Sequence of chain 2.E:
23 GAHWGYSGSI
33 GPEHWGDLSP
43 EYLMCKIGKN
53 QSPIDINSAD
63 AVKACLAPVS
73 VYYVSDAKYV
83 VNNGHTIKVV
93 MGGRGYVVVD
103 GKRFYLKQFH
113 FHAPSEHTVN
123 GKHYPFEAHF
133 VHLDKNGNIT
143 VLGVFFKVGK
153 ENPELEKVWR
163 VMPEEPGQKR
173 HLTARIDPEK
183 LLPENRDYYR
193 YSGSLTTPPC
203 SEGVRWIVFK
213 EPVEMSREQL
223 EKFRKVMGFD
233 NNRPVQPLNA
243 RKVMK

Binding-site contacts:
Ligand atom S1 contacts residue HIS131 of chain 2.E at 4.0 Å.
Ligand atom N1 contacts residue GLU118 of chain 2.E at 3.9 Å.
Ligand atom C1 contacts residue THR199 of chain 2.E at 4.3 Å.
Ligand atom C2 contacts residue LEU197 of chain 2.E at 4.3 Å (hydrophobic).
Ligand atom N1 contacts residue HIS131 of chain 2.E at 3.4 Å (h-bond).
Ligand atom S1 contacts residue THR198 of chain 2.E at 3.8 Å.
Ligand atom O3 contacts residue GLN110 of chain 2.E at 2.9 Å (h-bond).
Ligand atom S1 contacts residue HIS112 of chain 2.E at 3.8 Å.
Ligand atom O2 contacts residue HIS131 of chain 2.E at 3.5 Å (h-bond).
Ligand atom N3 contacts residue THR198 of chain 2.E at 3.8 Å.
Ligand atom O1 contacts residue THR198 of chain 2.E at 2.9 Å (h-bond).
Ligand atom N1 contacts residue HIS114 of chain 2.E at 3.5 Å (h-bond).
Ligand atom S2 contacts residue LEU197 of chain 2.E at 4.1 Å.
Ligand atom S1 contacts residue ZN1 of chain 2.SA at 3.0 Å.
Ligand atom C1 contacts residue ZN1 of chain 2.SA at 4.1 Å.
Ligand atom C1 contacts residue LEU197 of chain 2.E at 4.0 Å (hydrophobic).
Ligand atom S2 contacts residue VAL133 of chain 2.E at 3.9 Å.
Ligand atom N3 contacts residue THR199 of chain 2.E at 3.0 Å (h-bond).
Ligand atom O1 contacts residue ZN1 of chain 2.SA at 4.2 Å.
Ligand atom O1 contacts residue TRP208 of chain 2.E at 3.6 Å.
Ligand atom S2 contacts residue GLN110 of chain 2.E at 4.0 Å.
Ligand atom C2 contacts residue THR199 of chain 2.E at 3.9 Å.
Ligand atom O2 contacts residue ZN1 of chain 2.SA at 3.0 Å.
Ligand atom O2 contacts residue TRP208 of chain 2.E at 4.2 Å.
Ligand atom N1 contacts residue ZN1 of chain 2.SA at 1.9 Å.
Ligand atom C1 contacts residue HIS112 of chain 2.E at 4.1 Å.
Ligand atom N2 contacts residue THR199 of chain 2.E at 2.7 Å (h-bond).
Ligand atom O2 contacts residue HIS112 of chain 2.E at 3.2 Å.
Ligand atom O2 contacts residue VAL133 of chain 2.E at 3.7 Å.
Ligand atom O1 contacts residue LEU197 of chain 2.E at 3.4 Å.
Ligand atom C3 contacts residue GLN110 of chain 2.E at 3.8 Å.
Ligand atom O3 contacts residue VAL133 of chain 2.E at 4.1 Å.
Ligand atom O1 contacts residue SER196 of chain 2.E at 4.4 Å.
Ligand atom N1 contacts residue HIS112 of chain 2.E at 3.3 Å (h-bond).
Ligand atom S2 contacts residue HIS112 of chain 2.E at 3.9 Å.
Ligand atom N2 contacts residue LEU197 of chain 2.E at 4.1 Å.
Ligand atom O2 contacts residue VAL143 of chain 2.E at 3.9 Å.
Ligand atom C1 contacts residue THR198 of chain 2.E at 4.3 Å.
Ligand atom N1 contacts residue THR198 of chain 2.E at 2.8 Å (h-bond).
Ligand atom N3 contacts residue LEU197 of chain 2.E at 3.8 Å.

This protein binds this small molecule.
Small molecule (SMILES): CC(=O)Nc1nnc(S(N)(=O)=O)s1